A small-molecule ligand and the protein it binds are described below.
Small molecule (SMILES): CC(=O)N[C@H]1[C@H](O[C@@H]2[C@@H](O)[C@H](O)O[C@H](CO)[C@@H]2O)O[C@H](CO[C@]2(C(=O)O)C[C@H](O)[C@@H](NC(C)=O)[C@H]([C@H](O)[C@H](O)CO)O2)[C@@H](O)[C@@H]1O[C@@H]1O[C@H](CO)[C@H](O)[C@H](O)[C@H]1O

Binding-site contacts:
Ligand atom C8 contacts residue TYR92 of chain 1.K at 3.6 Å (hydrophobic).
Ligand atom O1B contacts residue SER131 of chain 1.K at 2.9 Å (h-bond).
Ligand atom O10 contacts residue GLY128 of chain 1.K at 3.8 Å.
Ligand atom C9 contacts residue GLU185 of chain 1.K at 3.3 Å.
Ligand atom C8 contacts residue GLU185 of chain 1.K at 3.8 Å.
Ligand atom C9 contacts residue TRP146 of chain 1.K at 4.0 Å (hydrophobic).
Ligand atom O9 contacts residue GLU185 of chain 1.K at 2.5 Å (salt-bridge).
Ligand atom C6 contacts residue LEU221 of chain 1.K at 3.6 Å (hydrophobic).
Ligand atom C10 contacts residue ALA129 of chain 1.K at 3.6 Å (hydrophobic).
Ligand atom C5 contacts residue ALA129 of chain 1.K at 3.5 Å (hydrophobic).
Ligand atom C10 contacts residue TRP146 of chain 1.K at 3.9 Å (hydrophobic).
Ligand atom O8 contacts residue TYR92 of chain 1.K at 2.9 Å (h-bond).
Ligand atom O1B contacts residue THR130 of chain 1.K at 3.8 Å.
Ligand atom N5 contacts residue ALA129 of chain 1.K at 2.7 Å (h-bond).
Ligand atom O1A contacts residue THR130 of chain 1.K at 2.6 Å (h-bond).
Ligand atom C6 contacts residue GLU185 of chain 1.K at 3.8 Å.
Ligand atom C6 contacts residue ALA129 of chain 1.K at 4.1 Å (hydrophobic).
Ligand atom C4 contacts residue ALA129 of chain 1.K at 3.3 Å (hydrophobic).
Ligand atom O10 contacts residue LEU148 of chain 1.K at 3.8 Å.
Ligand atom O7 contacts residue LEU189 of chain 1.K at 4.2 Å.
Ligand atom O6 contacts residue VAL181 of chain 1.K at 3.7 Å.
Ligand atom C9 contacts residue TYR92 of chain 1.K at 3.1 Å (hydrophobic).
Ligand atom O7 contacts residue GLU185 of chain 1.K at 4.0 Å.
Ligand atom C1 contacts residue SER131 of chain 1.K at 3.8 Å.
Ligand atom C7 contacts residue TRP146 of chain 1.K at 3.9 Å (hydrophobic).
Ligand atom C9 contacts residue HIS178 of chain 1.K at 3.4 Å.
Ligand atom O1A contacts residue LEU221 of chain 1.K at 3.8 Å.
Ligand atom O10 contacts residue TRP146 of chain 1.K at 3.5 Å.
Ligand atom O10 contacts residue ALA129 of chain 1.K at 3.7 Å.
Ligand atom N5 contacts residue TRP146 of chain 1.K at 3.8 Å.
Ligand atom O8 contacts residue LEU221 of chain 1.K at 4.2 Å.
Ligand atom O4 contacts residue ALA129 of chain 1.K at 3.6 Å (h-bond).
Ligand atom C11 contacts residue LEU189 of chain 1.K at 3.3 Å (hydrophobic).
Ligand atom C6 contacts residue VAL181 of chain 1.K at 4.1 Å (hydrophobic).
Ligand atom O9 contacts residue TYR92 of chain 1.K at 2.9 Å (h-bond).
Ligand atom O8 contacts residue TRP146 of chain 1.K at 4.0 Å.
Ligand atom O9 contacts residue HIS178 of chain 1.K at 3.4 Å (h-bond).
Ligand atom O9 contacts residue GLY223 of chain 1.K at 3.9 Å.
Ligand atom C1 contacts residue THR130 of chain 1.K at 3.6 Å.
Ligand atom O1A contacts residue SER131 of chain 1.K at 3.8 Å.

Sequence of chain 1.K:
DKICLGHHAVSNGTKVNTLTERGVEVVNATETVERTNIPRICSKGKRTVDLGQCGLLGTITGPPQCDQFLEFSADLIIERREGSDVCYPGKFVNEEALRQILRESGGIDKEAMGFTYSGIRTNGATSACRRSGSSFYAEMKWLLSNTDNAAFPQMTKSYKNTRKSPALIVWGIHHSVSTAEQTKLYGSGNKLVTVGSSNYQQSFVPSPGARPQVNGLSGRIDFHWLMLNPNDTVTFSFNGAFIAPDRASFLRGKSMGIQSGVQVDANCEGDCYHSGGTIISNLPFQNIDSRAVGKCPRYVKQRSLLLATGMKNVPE